A small-molecule ligand and the protein it binds are described below.
Small molecule (SMILES): O=C(CCCC[C@@H]1SC[C@@H]2NC(=O)N[C@@H]21)NC1CCN(c2ccncc2)CC1

Binding-site contacts:
Ligand atom N02 contacts residue ASN23 of chain 1.A at 3.9 Å.
Ligand atom C10 contacts residue ASP128 of chain 1.A at 3.9 Å.
Ligand atom S04 contacts residue THR90 of chain 1.A at 3.3 Å (h-bond).
Ligand atom O07 contacts residue GLY48 of chain 1.A at 3.5 Å.
Ligand atom C18 contacts residue SER88 of chain 1.A at 3.8 Å.
Ligand atom N02 contacts residue ASP128 of chain 1.A at 2.8 Å (salt-bridge).
Ligand atom C14 contacts residue ALA47 of chain 1.A at 3.6 Å (hydrophobic).
Ligand atom C10 contacts residue TRP108 of chain 1.A at 3.7 Å (hydrophobic).
Ligand atom C19 contacts residue LEU110 of chain 1.A at 3.9 Å (hydrophobic).
Ligand atom N09 contacts residue SER88 of chain 1.A at 3.1 Å (h-bond).
Ligand atom O07 contacts residue LYS49 of chain 1.A at 2.8 Å (salt-bridge).
Ligand atom C16 contacts residue TRP79 of chain 1.A at 3.8 Å (hydrophobic).
Ligand atom C08 contacts residue TRP120 of chain 2.A at 3.7 Å (hydrophobic).
Ligand atom C20 contacts residue LYS49 of chain 1.A at 3.9 Å.
Ligand atom O03 contacts residue TYR43 of chain 1.A at 2.7 Å (h-bond).
Ligand atom O07 contacts residue TRP120 of chain 2.A at 3.8 Å.
Ligand atom C01 contacts residue TRP120 of chain 2.A at 3.7 Å (hydrophobic).
Ligand atom N06 contacts residue LEU25 of chain 1.A at 3.8 Å.
Ligand atom C05 contacts residue ASN23 of chain 1.A at 3.7 Å.
Ligand atom N06 contacts residue SER45 of chain 1.A at 3.0 Å (h-bond).
Ligand atom N02 contacts residue LEU25 of chain 1.A at 3.7 Å.
Ligand atom C17 contacts residue TRP79 of chain 1.A at 3.6 Å (hydrophobic).
Ligand atom C05 contacts residue LEU25 of chain 1.A at 3.6 Å (hydrophobic).
Ligand atom S04 contacts residue TRP92 of chain 1.A at 3.7 Å.
Ligand atom C05 contacts residue SER27 of chain 1.A at 3.6 Å.
Ligand atom C15 contacts residue LEU110 of chain 1.A at 3.5 Å (hydrophobic).
Ligand atom O03 contacts residue SER27 of chain 1.A at 2.6 Å (h-bond).
Ligand atom O03 contacts residue ASP128 of chain 1.A at 3.8 Å.
Ligand atom C05 contacts residue TYR43 of chain 1.A at 3.6 Å (hydrophobic).
Ligand atom C22 contacts residue MET112 of chain 1.A at 3.5 Å (hydrophobic).
Ligand atom O03 contacts residue ASN23 of chain 1.A at 2.9 Å (h-bond).
Ligand atom C12 contacts residue TRP108 of chain 1.A at 3.3 Å (hydrophobic).
Ligand atom S04 contacts residue TRP79 of chain 1.A at 3.6 Å.
Ligand atom C15 contacts residue TRP79 of chain 1.A at 3.7 Å (hydrophobic).
Ligand atom C23 contacts residue LYS49 of chain 1.A at 3.6 Å.
Ligand atom C05 contacts residue ASP128 of chain 1.A at 3.7 Å.
Ligand atom C22 contacts residue LEU124 of chain 1.A at 3.8 Å (hydrophobic).
Ligand atom C14 contacts residue SER45 of chain 1.A at 3.4 Å.
Ligand atom C17 contacts residue LYS49 of chain 1.A at 3.6 Å.
Ligand atom C05 contacts residue SER45 of chain 1.A at 3.8 Å.

Sequence of chain 1.A:
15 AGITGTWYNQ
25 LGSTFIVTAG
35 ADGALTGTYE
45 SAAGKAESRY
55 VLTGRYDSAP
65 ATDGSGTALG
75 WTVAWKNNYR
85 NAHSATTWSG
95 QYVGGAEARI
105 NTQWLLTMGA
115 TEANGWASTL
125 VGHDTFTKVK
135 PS

Sequence of chain 2.A:
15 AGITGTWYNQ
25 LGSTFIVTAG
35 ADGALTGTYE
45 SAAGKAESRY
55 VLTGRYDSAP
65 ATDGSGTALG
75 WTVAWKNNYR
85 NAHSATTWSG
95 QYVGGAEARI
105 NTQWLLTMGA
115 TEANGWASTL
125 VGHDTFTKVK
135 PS